Sequence of chain 1.B:
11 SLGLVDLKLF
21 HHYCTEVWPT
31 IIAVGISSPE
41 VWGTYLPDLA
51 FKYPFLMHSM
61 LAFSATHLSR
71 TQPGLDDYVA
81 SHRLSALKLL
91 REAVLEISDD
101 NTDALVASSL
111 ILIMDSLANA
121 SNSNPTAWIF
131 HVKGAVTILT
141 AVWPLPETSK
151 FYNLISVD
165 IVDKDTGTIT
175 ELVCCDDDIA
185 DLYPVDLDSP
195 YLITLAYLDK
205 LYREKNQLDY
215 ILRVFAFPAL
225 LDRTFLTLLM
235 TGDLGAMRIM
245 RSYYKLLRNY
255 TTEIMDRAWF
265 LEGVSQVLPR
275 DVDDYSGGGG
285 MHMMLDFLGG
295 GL

Binding-site contacts:
Ligand atom C9 contacts residue MET287 of chain 1.B at 4.0 Å (hydrophobic).
Ligand atom C18 contacts residue TYR247 of chain 1.B at 4.0 Å (hydrophobic).
Ligand atom C5 contacts residue MET288 of chain 1.B at 3.7 Å (hydrophobic).
Ligand atom C18 contacts residue TYR248 of chain 1.B at 3.8 Å (hydrophobic).
Ligand atom C7 contacts residue MET244 of chain 1.B at 3.9 Å (hydrophobic).
Ligand atom C10 contacts residue MET288 of chain 1.B at 4.1 Å (hydrophobic).
Ligand atom C19 contacts residue ARG245 of chain 1.B at 4.1 Å.
Ligand atom C3 contacts residue MET241 of chain 1.B at 4.0 Å (hydrophobic).
Ligand atom C28 contacts residue VAL136 of chain 1.B at 3.6 Å (hydrophobic).
Ligand atom O1 contacts residue MET241 of chain 1.B at 3.1 Å (h-bond).
Ligand atom C9 contacts residue MET288 of chain 1.B at 3.9 Å (hydrophobic).
Ligand atom C7 contacts residue MET288 of chain 1.B at 3.8 Å (hydrophobic).
Ligand atom C21 contacts residue PHE291 of chain 1.B at 3.7 Å (hydrophobic).
Ligand atom C16 contacts residue PRO222 of chain 1.B at 3.8 Å (hydrophobic).
Ligand atom C21 contacts residue LEU251 of chain 1.B at 4.0 Å (hydrophobic).
Ligand atom C26 contacts residue PHE219 of chain 1.B at 3.8 Å (hydrophobic).
Ligand atom C3 contacts residue GLY284 of chain 1.B at 3.5 Å.
Ligand atom C28 contacts residue PRO222 of chain 1.B at 4.1 Å (hydrophobic).
Ligand atom C2 contacts residue GLY284 of chain 1.B at 3.2 Å.
Ligand atom C5 contacts residue MET244 of chain 1.B at 4.0 Å (hydrophobic).
Ligand atom C12 contacts residue PHE291 of chain 1.B at 4.0 Å (hydrophobic).
Ligand atom C15 contacts residue MET244 of chain 1.B at 3.9 Å (hydrophobic).
Ligand atom C20 contacts residue PHE291 of chain 1.B at 4.0 Å (hydrophobic).
Ligand atom C4 contacts residue MET241 of chain 1.B at 3.8 Å (hydrophobic).
Ligand atom C6 contacts residue MET288 of chain 1.B at 3.5 Å (hydrophobic).
Ligand atom C24 contacts residue VAL132 of chain 1.B at 3.5 Å (hydrophobic).
Ligand atom C11 contacts residue MET287 of chain 1.B at 3.8 Å (hydrophobic).
Ligand atom C1 contacts residue GLY284 of chain 1.B at 3.0 Å.
Ligand atom C22 contacts residue PHE291 of chain 1.B at 3.2 Å (hydrophobic).
Ligand atom C12 contacts residue MET287 of chain 1.B at 3.8 Å (hydrophobic).
Ligand atom C21 contacts residue LEU272 of chain 1.B at 4.1 Å (hydrophobic).
Ligand atom C17 contacts residue PHE291 of chain 1.B at 3.6 Å (hydrophobic).
Ligand atom C26 contacts residue ILE113 of chain 1.B at 4.0 Å (hydrophobic).
Ligand atom C28 contacts residue PHE219 of chain 1.B at 3.6 Å (hydrophobic).
Ligand atom C19 contacts residue MET244 of chain 1.B at 4.0 Å (hydrophobic).
Ligand atom C6 contacts residue MET244 of chain 1.B at 3.5 Å (hydrophobic).
Ligand atom C8 contacts residue MET288 of chain 1.B at 4.1 Å (hydrophobic).
Ligand atom C25 contacts residue ILE113 of chain 1.B at 3.9 Å (hydrophobic).
Ligand atom C20 contacts residue LEU251 of chain 1.B at 4.0 Å (hydrophobic).
Ligand atom C25 contacts residue VAL132 of chain 1.B at 3.9 Å (hydrophobic).

A protein and the small-molecule ligand that binds it are described below.
Small molecule (SMILES): CC(C)[C@@H](C)/C=C/[C@@H](C)[C@H]1CC[C@H]2C3=CC=C4C[C@@H](O)CC[C@]4(C)[C@H]3CC[C@]12C